This small molecule binds to this protein.
Small molecule (SMILES): CCNC(=O)c1cc2c(-c3cc(C(C)(C)O)ccc3Oc3c(C)cc(F)cc3C)cn(C)c(=O)c2[nH]1

Sequence of chain 1.A:
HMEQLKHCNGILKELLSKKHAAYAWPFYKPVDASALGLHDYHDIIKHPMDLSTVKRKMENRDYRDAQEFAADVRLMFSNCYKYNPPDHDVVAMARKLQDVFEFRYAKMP

Binding-site contacts:
Ligand atom C12 contacts residue LEU38 of chain 1.A at 3.7 Å (hydrophobic).
Ligand atom C contacts residue ASN86 of chain 1.A at 3.5 Å.
Ligand atom C2 contacts residue ASN86 of chain 1.A at 3.6 Å.
Ligand atom C14 contacts residue TRP27 of chain 1.A at 3.7 Å (hydrophobic).
Ligand atom C8 contacts residue VAL33 of chain 1.A at 3.7 Å (hydrophobic).
Ligand atom C1 contacts residue ASN86 of chain 1.A at 3.7 Å.
Ligand atom C7 contacts residue VAL33 of chain 1.A at 3.8 Å (hydrophobic).
Ligand atom C9 contacts residue ASN86 of chain 1.A at 3.7 Å.
Ligand atom C27 contacts residue ASP34 of chain 1.A at 3.8 Å.
Ligand atom O contacts residue LEU40 of chain 1.A at 3.6 Å.
Ligand atom C11 contacts residue LEU38 of chain 1.A at 3.7 Å (hydrophobic).
Ligand atom C19 contacts residue PRO28 of chain 1.A at 3.7 Å (hydrophobic).
Ligand atom C2 contacts residue HIS90 of chain 1.A at 3.9 Å.
Ligand atom C8 contacts residue PRO28 of chain 1.A at 3.6 Å (hydrophobic).
Ligand atom C10 contacts residue VAL92 of chain 1.A at 3.8 Å (hydrophobic).
Ligand atom N2 contacts residue VAL92 of chain 1.A at 3.9 Å.
Ligand atom C8 contacts residue VAL92 of chain 1.A at 3.7 Å (hydrophobic).
Ligand atom C19 contacts residue TRP27 of chain 1.A at 3.5 Å (hydrophobic).
Ligand atom N2 contacts residue ASN86 of chain 1.A at 2.8 Å (h-bond).
Ligand atom C19 contacts residue VAL92 of chain 1.A at 3.8 Å (hydrophobic).
Ligand atom N contacts residue TYR85 of chain 1.A at 3.9 Å.
Ligand atom O3 contacts residue PRO32 of chain 1.A at 3.6 Å.
Ligand atom C9 contacts residue VAL92 of chain 1.A at 3.7 Å (hydrophobic).
Ligand atom N1 contacts residue VAL92 of chain 1.A at 3.5 Å.
Ligand atom N1 contacts residue VAL33 of chain 1.A at 3.6 Å.
Ligand atom C7 contacts residue PRO28 of chain 1.A at 3.7 Å (hydrophobic).
Ligand atom N contacts residue ASN86 of chain 1.A at 2.8 Å (h-bond).
Ligand atom C8 contacts residue PHE29 of chain 1.A at 3.7 Å (hydrophobic).
Ligand atom O3 contacts residue ASP34 of chain 1.A at 3.4 Å (salt-bridge).
Ligand atom C contacts residue PRO87 of chain 1.A at 3.6 Å (hydrophobic).
Ligand atom O1 contacts residue CYS82 of chain 1.A at 3.8 Å.
Ligand atom C3 contacts residue ASN86 of chain 1.A at 3.5 Å.
Ligand atom O1 contacts residue ASN86 of chain 1.A at 2.8 Å (h-bond).
Ligand atom O3 contacts residue VAL33 of chain 1.A at 3.9 Å.
Ligand atom C18 contacts residue TRP27 of chain 1.A at 3.7 Å (hydrophobic).
Ligand atom C15 contacts residue TRP27 of chain 1.A at 3.7 Å (hydrophobic).
Ligand atom C10 contacts residue ASN86 of chain 1.A at 3.9 Å.
Ligand atom C7 contacts residue VAL92 of chain 1.A at 3.8 Å (hydrophobic).
Ligand atom O1 contacts residue VAL92 of chain 1.A at 3.8 Å.
Ligand atom C4 contacts residue LEU38 of chain 1.A at 3.7 Å (hydrophobic).